A protein and the small-molecule ligand that binds it are described below.
Small molecule (SMILES): O=S(=O)(O)C[C@H](O)CNC1CCCCC1

Binding-site contacts:
Ligand atom SAO contacts residue GLU65 of chain 1.B at 4.1 Å.
Ligand atom OAA contacts residue ARG62 of chain 1.B at 3.4 Å.
Ligand atom OAB contacts residue GLU65 of chain 1.B at 2.8 Å (salt-bridge).
Ligand atom SAO contacts residue GLN64 of chain 1.B at 3.9 Å.
Ligand atom OAA contacts residue GLU65 of chain 1.B at 4.0 Å.
Ligand atom OAB contacts residue GLN64 of chain 1.B at 3.0 Å (h-bond).
Ligand atom OAD contacts residue ARG62 of chain 1.B at 3.9 Å.
Ligand atom SAO contacts residue ARG62 of chain 1.B at 4.0 Å.
Ligand atom OAD contacts residue GLN64 of chain 1.B at 4.0 Å.
Ligand atom OAB contacts residue LYS63 of chain 1.B at 3.6 Å (salt-bridge).
Ligand atom OAD contacts residue LYS63 of chain 1.B at 4.1 Å.
Ligand atom CAK contacts residue GLN64 of chain 1.B at 3.7 Å.
Ligand atom OAB contacts residue ARG62 of chain 1.B at 3.1 Å.

Sequence of chain 1.B:
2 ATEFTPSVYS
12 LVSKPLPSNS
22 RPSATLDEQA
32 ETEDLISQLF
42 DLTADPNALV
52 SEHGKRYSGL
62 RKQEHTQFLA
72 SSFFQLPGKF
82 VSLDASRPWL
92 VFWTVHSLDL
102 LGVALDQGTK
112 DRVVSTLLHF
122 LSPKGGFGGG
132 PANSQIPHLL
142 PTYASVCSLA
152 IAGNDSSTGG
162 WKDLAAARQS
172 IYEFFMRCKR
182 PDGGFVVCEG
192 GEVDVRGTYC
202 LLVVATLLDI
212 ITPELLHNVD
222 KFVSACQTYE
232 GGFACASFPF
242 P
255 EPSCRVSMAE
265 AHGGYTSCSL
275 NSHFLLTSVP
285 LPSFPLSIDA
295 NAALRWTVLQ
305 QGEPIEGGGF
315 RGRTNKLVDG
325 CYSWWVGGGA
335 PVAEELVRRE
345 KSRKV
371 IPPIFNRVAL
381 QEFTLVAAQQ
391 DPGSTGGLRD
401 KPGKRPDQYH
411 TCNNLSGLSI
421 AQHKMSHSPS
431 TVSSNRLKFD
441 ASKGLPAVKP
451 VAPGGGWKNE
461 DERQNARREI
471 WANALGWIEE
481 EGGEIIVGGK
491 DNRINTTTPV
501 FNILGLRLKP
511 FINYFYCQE